Binding-site contacts:
Ligand atom C8 contacts residue CA1 of chain 1.Q at 4.3 Å.
Ligand atom C8 contacts residue ASN79 of chain 1.F at 3.8 Å.
Ligand atom C4 contacts residue ASN82 of chain 1.F at 4.2 Å.
Ligand atom C7 contacts residue CA1 of chain 1.Q at 3.4 Å.
Ligand atom O7 contacts residue HIS75 of chain 1.F at 4.2 Å.
Ligand atom C1 contacts residue ASN82 of chain 1.F at 1.5 Å.
Ligand atom N2 contacts residue ASN82 of chain 1.F at 3.1 Å (h-bond).
Ligand atom C7 contacts residue ASN82 of chain 1.F at 3.8 Å.
Ligand atom O7 contacts residue GLU106 of chain 1.C at 3.7 Å.
Ligand atom C5 contacts residue ASN82 of chain 1.F at 3.7 Å.
Ligand atom C3 contacts residue ASN82 of chain 1.F at 3.8 Å.
Ligand atom O7 contacts residue CA1 of chain 1.Q at 2.3 Å.
Ligand atom N2 contacts residue CA1 of chain 1.Q at 4.2 Å.
Ligand atom C8 contacts residue HIS75 of chain 1.F at 3.4 Å.
Ligand atom O7 contacts residue ARG258 of chain 1.C at 4.4 Å.
Ligand atom C2 contacts residue CA1 of chain 1.Q at 4.2 Å.
Ligand atom O7 contacts residue ASN79 of chain 1.F at 3.2 Å (h-bond).
Ligand atom O5 contacts residue ASN82 of chain 1.F at 2.3 Å (h-bond).
Ligand atom C7 contacts residue ASN79 of chain 1.F at 3.6 Å.
Ligand atom C7 contacts residue HIS75 of chain 1.F at 4.2 Å.
Ligand atom C2 contacts residue ASN82 of chain 1.F at 2.5 Å.
Ligand atom O7 contacts residue ASN82 of chain 1.F at 4.0 Å.

Sequence of chain 1.C:
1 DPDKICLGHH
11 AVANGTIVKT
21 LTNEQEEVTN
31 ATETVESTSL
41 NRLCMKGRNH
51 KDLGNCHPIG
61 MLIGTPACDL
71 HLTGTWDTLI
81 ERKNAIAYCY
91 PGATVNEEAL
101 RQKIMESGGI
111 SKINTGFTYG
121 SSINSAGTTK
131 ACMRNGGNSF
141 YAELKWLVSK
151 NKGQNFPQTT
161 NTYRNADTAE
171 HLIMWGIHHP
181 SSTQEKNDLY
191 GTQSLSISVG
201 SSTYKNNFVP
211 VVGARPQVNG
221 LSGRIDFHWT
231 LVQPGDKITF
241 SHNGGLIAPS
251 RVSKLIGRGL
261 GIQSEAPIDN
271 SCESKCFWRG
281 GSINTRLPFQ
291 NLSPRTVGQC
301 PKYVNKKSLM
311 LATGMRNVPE

A protein and the small-molecule ligand that binds it are described below.
Small molecule (SMILES): CC(=O)N[C@@H]1[C@@H](O)[C@H](O)[C@@H](CO)O[C@H]1O

Sequence of chain 1.F:
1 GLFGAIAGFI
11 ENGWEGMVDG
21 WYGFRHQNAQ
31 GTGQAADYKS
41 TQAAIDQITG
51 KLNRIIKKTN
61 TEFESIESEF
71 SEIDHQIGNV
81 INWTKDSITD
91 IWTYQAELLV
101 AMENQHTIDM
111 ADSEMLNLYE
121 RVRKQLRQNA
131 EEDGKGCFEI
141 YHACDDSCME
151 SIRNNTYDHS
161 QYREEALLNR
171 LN